The protein below binds the small molecule below.
Small molecule (SMILES): O=C(Nc1cc(-c2ccccn2)nn1CCO)c1nc(C2CC2)ccc1Nc1cncnc1

Binding-site contacts:
Ligand atom C25 contacts residue SER231 of chain 1.D at 3.7 Å.
Ligand atom C2 contacts residue PHE283 of chain 1.D at 3.5 Å (hydrophobic).
Ligand atom C32 contacts residue GLU275 of chain 1.D at 3.5 Å.
Ligand atom C29 contacts residue TYR247 of chain 1.D at 3.3 Å (hydrophobic).
Ligand atom N18 contacts residue MET267 of chain 1.D at 3.4 Å.
Ligand atom N6 contacts residue MET267 of chain 1.D at 3.4 Å (h-bond).
Ligand atom C32 contacts residue MET267 of chain 1.D at 3.7 Å (hydrophobic).
Ligand atom N18 contacts residue GLY279 of chain 1.D at 3.5 Å.
Ligand atom C8 contacts residue PHE283 of chain 1.D at 3.8 Å (hydrophobic).
Ligand atom C4 contacts residue MET267 of chain 1.D at 3.3 Å (hydrophobic).
Ligand atom C16 contacts residue TYR247 of chain 1.D at 3.6 Å (hydrophobic).
Ligand atom C29 contacts residue MET267 of chain 1.D at 3.6 Å (hydrophobic).
Ligand atom C24 contacts residue PHE283 of chain 1.D at 3.1 Å (hydrophobic).
Ligand atom C16 contacts residue MET267 of chain 1.D at 3.2 Å (hydrophobic).
Ligand atom C4 contacts residue TYR247 of chain 1.D at 3.3 Å (hydrophobic).
Ligand atom N19 contacts residue SER231 of chain 1.D at 3.3 Å.
Ligand atom C16 contacts residue GLY279 of chain 1.D at 3.5 Å.
Ligand atom C1 contacts residue PHE283 of chain 1.D at 3.7 Å (hydrophobic).
Ligand atom C25 contacts residue THR239 of chain 1.D at 3.6 Å.
Ligand atom C25 contacts residue ALA243 of chain 1.D at 3.7 Å (hydrophobic).
Ligand atom N18 contacts residue TYR247 of chain 1.D at 2.6 Å (h-bond).
Ligand atom N20 contacts residue THR239 of chain 1.D at 3.6 Å (h-bond).
Ligand atom C5 contacts residue MET267 of chain 1.D at 3.4 Å (hydrophobic).
Ligand atom N7 contacts residue PHE283 of chain 1.D at 3.5 Å.
Ligand atom N3 contacts residue MET267 of chain 1.D at 3.4 Å (h-bond).
Ligand atom C31 contacts residue GLY279 of chain 1.D at 3.5 Å.
Ligand atom C31 contacts residue MET267 of chain 1.D at 3.4 Å (hydrophobic).
Ligand atom N9 contacts residue PHE283 of chain 1.D at 3.4 Å.
Ligand atom C33 contacts residue GLY279 of chain 1.D at 3.5 Å.
Ligand atom N6 contacts residue PHE283 of chain 1.D at 3.6 Å.
Ligand atom C33 contacts residue MET267 of chain 1.D at 3.7 Å (hydrophobic).
Ligand atom C10 contacts residue PHE283 of chain 1.D at 3.7 Å (hydrophobic).
Ligand atom C29 contacts residue GLY279 of chain 1.D at 3.5 Å.
Ligand atom O28 contacts residue MET267 of chain 1.D at 3.8 Å.
Ligand atom O17 contacts residue GLN280 of chain 1.D at 2.8 Å (h-bond).
Ligand atom C32 contacts residue GLY279 of chain 1.D at 3.5 Å.
Ligand atom N19 contacts residue THR242 of chain 1.D at 3.7 Å.
Ligand atom C27 contacts residue GLN280 of chain 1.D at 3.4 Å.
Ligand atom N20 contacts residue ALA243 of chain 1.D at 3.8 Å.
Ligand atom C1 contacts residue MET267 of chain 1.D at 3.4 Å (hydrophobic).

Sequence of chain 1.D:
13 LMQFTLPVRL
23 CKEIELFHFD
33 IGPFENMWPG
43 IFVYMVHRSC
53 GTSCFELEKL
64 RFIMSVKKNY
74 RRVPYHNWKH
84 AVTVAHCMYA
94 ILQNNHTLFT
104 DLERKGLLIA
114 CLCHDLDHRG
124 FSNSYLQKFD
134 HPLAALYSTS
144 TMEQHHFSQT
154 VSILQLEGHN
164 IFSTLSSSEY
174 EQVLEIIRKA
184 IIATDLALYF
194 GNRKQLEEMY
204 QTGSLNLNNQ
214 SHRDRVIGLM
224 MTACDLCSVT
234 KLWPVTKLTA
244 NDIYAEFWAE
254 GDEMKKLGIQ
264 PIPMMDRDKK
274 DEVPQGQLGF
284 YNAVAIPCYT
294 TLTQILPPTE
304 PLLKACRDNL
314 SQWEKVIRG